Binding-site contacts:
Ligand atom O3 contacts residue THR191 of chain 1.A at 3.4 Å (h-bond).
Ligand atom C7 contacts residue ILE102 of chain 1.A at 3.6 Å (hydrophobic).
Ligand atom C13 contacts residue ASN112 of chain 1.A at 3.5 Å.
Ligand atom C16 contacts residue ASN111 of chain 1.A at 3.3 Å.
Ligand atom C9 contacts residue MET104 of chain 1.A at 3.6 Å (hydrophobic).
Ligand atom O8 contacts residue LYS118 of chain 1.A at 3.0 Å (salt-bridge).
Ligand atom C15 contacts residue ASN112 of chain 1.A at 3.3 Å.
Ligand atom O6 contacts residue ASN112 of chain 1.A at 3.9 Å.
Ligand atom C18 contacts residue ASN112 of chain 1.A at 3.3 Å.
Ligand atom O2 contacts residue ALA61 of chain 1.A at 3.2 Å.
Ligand atom O5 contacts residue ASN112 of chain 1.A at 3.8 Å.
Ligand atom C6 contacts residue ALA61 of chain 1.A at 3.7 Å (hydrophobic).
Ligand atom C1 contacts residue ASN57 of chain 1.A at 3.9 Å.
Ligand atom O3 contacts residue ALA61 of chain 1.A at 3.7 Å.
Ligand atom C2 contacts residue LEU193 of chain 1.A at 3.7 Å (hydrophobic).
Ligand atom C2 contacts residue ASN57 of chain 1.A at 3.6 Å.
Ligand atom O2 contacts residue ASP99 of chain 1.A at 2.6 Å (salt-bridge).
Ligand atom C4 contacts residue ASP99 of chain 1.A at 3.5 Å.
Ligand atom O1 contacts residue ASN57 of chain 1.A at 3.5 Å.
Ligand atom C6 contacts residue MET104 of chain 1.A at 3.8 Å (hydrophobic).
Ligand atom O3 contacts residue MET104 of chain 1.A at 3.7 Å.
Ligand atom CL contacts residue ASN57 of chain 1.A at 3.5 Å.
Ligand atom C12 contacts residue ASN112 of chain 1.A at 3.4 Å.
Ligand atom CL contacts residue PHE144 of chain 1.A at 3.4 Å.
Ligand atom O6 contacts residue LYS64 of chain 1.A at 2.6 Å (salt-bridge).
Ligand atom O2 contacts residue THR191 of chain 1.A at 3.6 Å.
Ligand atom C3 contacts residue ASP99 of chain 1.A at 3.5 Å.
Ligand atom O3 contacts residue GLY103 of chain 1.A at 3.9 Å.
Ligand atom C13 contacts residue LYS64 of chain 1.A at 3.7 Å.
Ligand atom C14 contacts residue ASN112 of chain 1.A at 3.7 Å.
Ligand atom C17 contacts residue ASN112 of chain 1.A at 3.2 Å.
Ligand atom O1 contacts residue LEU193 of chain 1.A at 3.4 Å.
Ligand atom C16 contacts residue ASN112 of chain 1.A at 3.2 Å.
Ligand atom N1 contacts residue ASN112 of chain 1.A at 3.8 Å.
Ligand atom O7 contacts residue ASN112 of chain 1.A at 3.8 Å.
Ligand atom O8 contacts residue ASN112 of chain 1.A at 3.6 Å (h-bond).
Ligand atom C8 contacts residue MET104 of chain 1.A at 3.8 Å (hydrophobic).
Ligand atom C5 contacts residue MET104 of chain 1.A at 3.8 Å (hydrophobic).
Ligand atom C7 contacts residue MET104 of chain 1.A at 3.9 Å (hydrophobic).
Ligand atom C4 contacts residue ALA61 of chain 1.A at 3.9 Å (hydrophobic).

A protein and the small-molecule ligand that binds it are described below.
Small molecule (SMILES): COC(=O)c1c(O)cc(O)c(Cl)c1CCC(=O)Nc1cc(O)c(OC)cc1O

Sequence of chain 1.A:
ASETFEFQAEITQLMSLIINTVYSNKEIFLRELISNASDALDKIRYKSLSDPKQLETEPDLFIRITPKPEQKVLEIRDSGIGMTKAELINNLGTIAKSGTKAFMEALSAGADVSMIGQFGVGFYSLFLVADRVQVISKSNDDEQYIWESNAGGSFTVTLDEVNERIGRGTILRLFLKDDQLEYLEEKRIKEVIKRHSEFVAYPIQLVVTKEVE